A small-molecule ligand and the protein it binds are described below.
Small molecule (SMILES): CC(C)CCC[C@@H](C)[C@H]1CC[C@H]2[C@@H]3CC=C4C[C@@H](O)CC[C@]4(C)[C@H]3CC[C@]12C

Sequence of chain 1.A:
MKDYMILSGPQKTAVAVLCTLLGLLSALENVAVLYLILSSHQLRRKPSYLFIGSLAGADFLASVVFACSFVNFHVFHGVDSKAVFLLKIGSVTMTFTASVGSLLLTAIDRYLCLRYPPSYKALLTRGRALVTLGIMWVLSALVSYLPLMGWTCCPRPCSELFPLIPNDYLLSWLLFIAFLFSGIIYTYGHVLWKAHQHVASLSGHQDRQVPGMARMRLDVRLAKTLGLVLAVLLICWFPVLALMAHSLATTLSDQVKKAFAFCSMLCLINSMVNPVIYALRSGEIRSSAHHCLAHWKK

Binding-site contacts:
Ligand atom C26 contacts residue GLY210 of chain 1.A at 4.4 Å.
Ligand atom C8 contacts residue HIS217 of chain 1.A at 4.2 Å.
Ligand atom C20 contacts residue TRP214 of chain 1.A at 4.4 Å (hydrophobic).
Ligand atom C19 contacts residue ASP240 of chain 1.A at 3.6 Å.
Ligand atom C15 contacts residue TRP214 of chain 1.A at 3.9 Å (hydrophobic).
Ligand atom C23 contacts residue GLY210 of chain 1.A at 3.9 Å.
Ligand atom C18 contacts residue TRP214 of chain 1.A at 4.0 Å (hydrophobic).
Ligand atom C21 contacts residue LEU213 of chain 1.A at 4.5 Å (hydrophobic).
Ligand atom O1 contacts residue ARG238 of chain 1.A at 4.2 Å.
Ligand atom C26 contacts residue PLM1 of chain 1.M at 3.8 Å.
Ligand atom C20 contacts residue LEU213 of chain 1.A at 4.2 Å (hydrophobic).
Ligand atom C12 contacts residue LEU213 of chain 1.A at 4.3 Å (hydrophobic).
Ligand atom C16 contacts residue TRP214 of chain 1.A at 3.7 Å (hydrophobic).
Ligand atom C22 contacts residue TRP214 of chain 1.A at 3.8 Å (hydrophobic).
Ligand atom C12 contacts residue PLM1 of chain 1.M at 4.4 Å.
Ligand atom C6 contacts residue HIS217 of chain 1.A at 4.0 Å.
Ligand atom C21 contacts residue PLM1 of chain 1.M at 3.8 Å.
Ligand atom C5 contacts residue HIS217 of chain 1.A at 4.2 Å.
Ligand atom C7 contacts residue HIS217 of chain 1.A at 4.3 Å.
Ligand atom C4 contacts residue ARG238 of chain 1.A at 4.0 Å.
Ligand atom C21 contacts residue GLY210 of chain 1.A at 3.9 Å.
Ligand atom C22 contacts residue GLY210 of chain 1.A at 3.3 Å.
Ligand atom C18 contacts residue HIS217 of chain 1.A at 4.3 Å.
Ligand atom C19 contacts residue HIS217 of chain 1.A at 3.9 Å.
Ligand atom C24 contacts residue GLY210 of chain 1.A at 4.2 Å.
Ligand atom C18 contacts residue LEU213 of chain 1.A at 3.6 Å (hydrophobic).
Ligand atom C20 contacts residue GLY210 of chain 1.A at 3.8 Å.
Ligand atom C2 contacts residue PLM1 of chain 1.M at 4.3 Å.
Ligand atom C23 contacts residue PLM1 of chain 1.M at 4.3 Å.